Binding-site contacts:
Ligand atom C30 contacts residue IRW1 of chain 1.C at 0.0 Å.
Ligand atom C12 contacts residue IRW1 of chain 1.C at 0.4 Å.
Ligand atom O33 contacts residue IRW1 of chain 1.C at 0.2 Å (h-bond).
Ligand atom C25 contacts residue IRW1 of chain 1.C at 0.0 Å.
Ligand atom C04 contacts residue IRW1 of chain 1.C at 0.1 Å.
Ligand atom N11 contacts residue IRW1 of chain 1.C at 0.1 Å (h-bond).
Ligand atom O10 contacts residue HIS167 of chain 1.A at 2.8 Å (h-bond).
Ligand atom C05 contacts residue IRW1 of chain 1.C at 0.1 Å.
Ligand atom C03 contacts residue CYS149 of chain 1.A at 2.7 Å (hydrophobic).
Ligand atom C28 contacts residue IRW1 of chain 1.C at 0.0 Å.
Ligand atom N18 contacts residue IRW1 of chain 1.C at 0.3 Å (h-bond).
Ligand atom N18 contacts residue GLN193 of chain 1.A at 2.9 Å (h-bond).
Ligand atom C13 contacts residue IRW1 of chain 1.C at 0.2 Å.
Ligand atom C19 contacts residue IRW1 of chain 1.C at 0.2 Å.
Ligand atom C06 contacts residue IRW1 of chain 1.C at 0.0 Å.
Ligand atom C15 contacts residue IRW1 of chain 1.C at 0.0 Å.
Ligand atom C21 contacts residue IRW1 of chain 1.C at 0.1 Å.
Ligand atom N07 contacts residue IRW1 of chain 1.C at 0.0 Å (h-bond).
Ligand atom O29 contacts residue IRW1 of chain 1.C at 0.0 Å (h-bond).
Ligand atom O02 contacts residue CYS149 of chain 1.A at 2.6 Å (h-bond).
Ligand atom C24 contacts residue IRW1 of chain 1.C at 0.1 Å.
Ligand atom C27 contacts residue IRW1 of chain 1.C at 0.0 Å.
Ligand atom C32 contacts residue IRW1 of chain 1.C at 0.0 Å.
Ligand atom C26 contacts residue IRW1 of chain 1.C at 0.0 Å.
Ligand atom C23 contacts residue IRW1 of chain 1.C at 0.0 Å.
Ligand atom C08 contacts residue IRW1 of chain 1.C at 0.0 Å.
Ligand atom C17 contacts residue IRW1 of chain 1.C at 0.1 Å.
Ligand atom C09 contacts residue IRW1 of chain 1.C at 0.0 Å.
Ligand atom O10 contacts residue IRW1 of chain 1.C at 0.0 Å (h-bond).
Ligand atom C01 contacts residue CYS149 of chain 1.A at 1.8 Å (hydrophobic).
Ligand atom C16 contacts residue IRW1 of chain 1.C at 0.1 Å.
Ligand atom C31 contacts residue IRW1 of chain 1.C at 0.0 Å.
Ligand atom C01 contacts residue IRW1 of chain 1.C at 0.0 Å.
Ligand atom O02 contacts residue HIS45 of chain 1.A at 2.8 Å (h-bond).
Ligand atom O34 contacts residue IRW1 of chain 1.C at 0.9 Å (h-bond).
Ligand atom O02 contacts residue IRW1 of chain 1.C at 1.4 Å.
Ligand atom C22 contacts residue IRW1 of chain 1.C at 0.1 Å.
Ligand atom O20 contacts residue IRW1 of chain 1.C at 0.1 Å (h-bond).
Ligand atom C03 contacts residue IRW1 of chain 1.C at 0.1 Å.
Ligand atom C14 contacts residue IRW1 of chain 1.C at 0.1 Å.

Sequence of chain 1.A:
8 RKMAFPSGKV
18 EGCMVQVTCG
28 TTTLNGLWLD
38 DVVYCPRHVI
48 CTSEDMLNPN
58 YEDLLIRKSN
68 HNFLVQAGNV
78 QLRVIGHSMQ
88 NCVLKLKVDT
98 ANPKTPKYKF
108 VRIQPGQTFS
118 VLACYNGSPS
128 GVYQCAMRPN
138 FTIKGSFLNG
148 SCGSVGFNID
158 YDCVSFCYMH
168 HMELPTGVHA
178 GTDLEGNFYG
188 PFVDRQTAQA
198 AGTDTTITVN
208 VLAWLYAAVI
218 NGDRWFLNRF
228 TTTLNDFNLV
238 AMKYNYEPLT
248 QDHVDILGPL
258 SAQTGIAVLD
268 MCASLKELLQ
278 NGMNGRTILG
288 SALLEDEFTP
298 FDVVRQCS

A small-molecule ligand and the protein it binds are described below.
Small molecule (SMILES): COc1ccc([C@@H]2C[C@H]2COC(=O)N[C@@H](CC(C)C)C(=O)N[C@@H](C[C@@H]2CCNC2=O)[C@H](O)S(=O)(=O)O)cc1